Binding-site contacts:
Ligand atom C11 contacts residue GLY283 of chain 1.A at 3.9 Å.
Ligand atom O2 contacts residue PHE158 of chain 1.A at 4.0 Å.
Ligand atom C5 contacts residue ALA236 of chain 1.A at 3.7 Å (hydrophobic).
Ligand atom C13 contacts residue ARG95 of chain 1.A at 3.8 Å.
Ligand atom C9 contacts residue ARG95 of chain 1.A at 3.3 Å.
Ligand atom N2 contacts residue ARG95 of chain 1.A at 3.4 Å (salt-bridge).
Ligand atom O2 contacts residue SER188 of chain 1.A at 2.9 Å (h-bond).
Ligand atom C12 contacts residue ARG95 of chain 1.A at 4.0 Å.
Ligand atom C6 contacts residue DMS1 of chain 1.E at 3.6 Å.
Ligand atom C4 contacts residue DMS1 of chain 1.E at 3.9 Å.
Ligand atom C8 contacts residue ARG95 of chain 1.A at 3.5 Å.
Ligand atom C1 contacts residue ARG163 of chain 1.A at 3.9 Å.
Ligand atom C13 contacts residue GLY142 of chain 1.A at 3.9 Å.
Ligand atom N2 contacts residue SER188 of chain 1.A at 4.0 Å.
Ligand atom C12 contacts residue ALA236 of chain 1.A at 4.0 Å (hydrophobic).
Ligand atom C13 contacts residue GLY189 of chain 1.A at 3.8 Å.
Ligand atom C2 contacts residue SER188 of chain 1.A at 3.3 Å.
Ligand atom O1 contacts residue DMS1 of chain 1.G at 3.1 Å (h-bond).
Ligand atom O1 contacts residue ARG163 of chain 1.A at 3.4 Å (salt-bridge).
Ligand atom O1 contacts residue TYR205 of chain 1.A at 4.0 Å.
Ligand atom C6 contacts residue TYR205 of chain 1.A at 3.7 Å (hydrophobic).
Ligand atom C7 contacts residue ARG95 of chain 1.A at 4.0 Å.
Ligand atom C10 contacts residue ARG95 of chain 1.A at 4.0 Å.
Ligand atom O2 contacts residue ARG163 of chain 1.A at 3.1 Å (salt-bridge).
Ligand atom C11 contacts residue GLY44 of chain 1.A at 4.1 Å.
Ligand atom C1 contacts residue DMS1 of chain 1.G at 3.6 Å.
Ligand atom C7 contacts residue GLY142 of chain 1.A at 4.0 Å.
Ligand atom C5 contacts residue DMS1 of chain 1.E at 4.1 Å.
Ligand atom C6 contacts residue SER235 of chain 1.A at 3.7 Å.
Ligand atom C11 contacts residue ALA236 of chain 1.A at 3.6 Å (hydrophobic).
Ligand atom C11 contacts residue ARG95 of chain 1.A at 4.1 Å.
Ligand atom N1 contacts residue ARG95 of chain 1.A at 3.5 Å (salt-bridge).
Ligand atom C9 contacts residue ALA236 of chain 1.A at 4.1 Å (hydrophobic).
Ligand atom N2 contacts residue GLY142 of chain 1.A at 3.4 Å.
Ligand atom C7 contacts residue ILE141 of chain 1.A at 4.1 Å (hydrophobic).
Ligand atom C5 contacts residue SER235 of chain 1.A at 3.7 Å.
Ligand atom C7 contacts residue SER188 of chain 1.A at 3.2 Å.
Ligand atom C10 contacts residue ALA236 of chain 1.A at 3.6 Å (hydrophobic).
Ligand atom C1 contacts residue SER188 of chain 1.A at 3.4 Å.
Ligand atom C6 contacts residue SER188 of chain 1.A at 3.8 Å.

A protein and the small-molecule ligand that binds it are described below.
Small molecule (SMILES): O=C(O)c1cnn(-c2ccccc2)c1C1CC1

Sequence of chain 1.A:
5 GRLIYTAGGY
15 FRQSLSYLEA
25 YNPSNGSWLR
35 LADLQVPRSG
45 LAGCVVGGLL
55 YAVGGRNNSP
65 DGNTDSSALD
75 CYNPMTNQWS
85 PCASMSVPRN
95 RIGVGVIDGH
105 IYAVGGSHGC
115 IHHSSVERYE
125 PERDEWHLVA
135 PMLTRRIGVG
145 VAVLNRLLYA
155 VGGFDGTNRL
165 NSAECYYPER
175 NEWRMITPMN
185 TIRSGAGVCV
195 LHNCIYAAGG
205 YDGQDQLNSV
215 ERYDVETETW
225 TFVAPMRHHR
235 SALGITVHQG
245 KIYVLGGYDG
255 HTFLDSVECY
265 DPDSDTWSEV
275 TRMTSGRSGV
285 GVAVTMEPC